Binding-site contacts:
Ligand atom C3 contacts residue ASN613 of chain 1.C at 3.8 Å.
Ligand atom C7 contacts residue ASN613 of chain 1.C at 3.1 Å.
Ligand atom O5 contacts residue ASN613 of chain 1.C at 2.4 Å (h-bond).
Ligand atom C8 contacts residue GLN641 of chain 1.C at 4.3 Å.
Ligand atom C2 contacts residue ASN613 of chain 1.C at 2.4 Å.
Ligand atom N2 contacts residue ASN613 of chain 1.C at 2.9 Å (h-bond).
Ligand atom C4 contacts residue ASN613 of chain 1.C at 4.2 Å.
Ligand atom O7 contacts residue ASN613 of chain 1.C at 3.0 Å (h-bond).
Ligand atom C5 contacts residue ASN613 of chain 1.C at 3.7 Å.
Ligand atom O5 contacts residue THR615 of chain 1.C at 4.3 Å.
Ligand atom C8 contacts residue ASN613 of chain 1.C at 4.3 Å.
Ligand atom C1 contacts residue ASN613 of chain 1.C at 1.4 Å.

Sequence of chain 1.C:
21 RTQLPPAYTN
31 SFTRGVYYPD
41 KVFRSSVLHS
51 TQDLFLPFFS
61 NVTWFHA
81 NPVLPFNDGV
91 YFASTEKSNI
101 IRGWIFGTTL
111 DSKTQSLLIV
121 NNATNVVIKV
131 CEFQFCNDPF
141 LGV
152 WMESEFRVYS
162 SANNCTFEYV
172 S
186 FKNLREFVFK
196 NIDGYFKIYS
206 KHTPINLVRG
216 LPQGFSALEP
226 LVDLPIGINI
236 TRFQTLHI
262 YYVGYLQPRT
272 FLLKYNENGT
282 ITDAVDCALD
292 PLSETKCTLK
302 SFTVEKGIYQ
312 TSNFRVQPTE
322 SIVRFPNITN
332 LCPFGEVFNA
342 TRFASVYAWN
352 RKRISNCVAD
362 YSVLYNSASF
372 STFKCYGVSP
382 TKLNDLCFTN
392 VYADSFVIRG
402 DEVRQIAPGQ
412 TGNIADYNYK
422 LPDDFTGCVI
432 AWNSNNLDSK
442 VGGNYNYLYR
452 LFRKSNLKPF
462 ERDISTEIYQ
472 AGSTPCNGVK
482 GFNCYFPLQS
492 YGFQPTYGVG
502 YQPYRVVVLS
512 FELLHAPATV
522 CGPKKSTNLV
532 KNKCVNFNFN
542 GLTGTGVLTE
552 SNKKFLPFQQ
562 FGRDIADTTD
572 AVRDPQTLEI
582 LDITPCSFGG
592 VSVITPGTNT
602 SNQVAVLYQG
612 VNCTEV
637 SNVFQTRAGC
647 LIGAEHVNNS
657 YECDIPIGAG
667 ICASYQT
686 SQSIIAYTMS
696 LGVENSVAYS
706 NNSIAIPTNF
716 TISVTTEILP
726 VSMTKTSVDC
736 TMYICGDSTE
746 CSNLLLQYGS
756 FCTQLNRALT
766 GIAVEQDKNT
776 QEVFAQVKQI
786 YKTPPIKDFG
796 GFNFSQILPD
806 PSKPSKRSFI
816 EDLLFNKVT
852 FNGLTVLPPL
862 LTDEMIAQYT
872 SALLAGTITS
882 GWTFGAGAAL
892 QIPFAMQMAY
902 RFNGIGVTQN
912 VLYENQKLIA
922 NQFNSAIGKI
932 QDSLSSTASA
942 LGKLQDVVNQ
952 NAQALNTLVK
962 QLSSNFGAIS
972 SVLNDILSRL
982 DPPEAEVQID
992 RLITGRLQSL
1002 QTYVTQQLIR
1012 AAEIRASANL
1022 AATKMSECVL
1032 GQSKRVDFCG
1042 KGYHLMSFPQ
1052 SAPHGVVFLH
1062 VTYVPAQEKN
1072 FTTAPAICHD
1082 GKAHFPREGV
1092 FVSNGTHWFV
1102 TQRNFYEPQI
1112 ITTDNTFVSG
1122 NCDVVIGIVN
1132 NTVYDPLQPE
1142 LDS

A small-molecule ligand and the protein it binds are described below.
Small molecule (SMILES): CC(=O)N[C@@H]1[C@@H](O)[C@H](O)[C@@H](CO)O[C@H]1O